Binding-site contacts:
Ligand atom O5 contacts residue ASP20 of chain 1.A at 4.0 Å.
Ligand atom O2 contacts residue MET336 of chain 1.A at 4.0 Å.
Ligand atom C2 contacts residue LYS21 of chain 1.A at 3.6 Å.
Ligand atom C6 contacts residue TRP346 of chain 1.A at 3.6 Å (hydrophobic).
Ligand atom C6 contacts residue GLU159 of chain 1.A at 3.3 Å.
Ligand atom O3 contacts residue TRP346 of chain 1.A at 3.9 Å.
Ligand atom O2 contacts residue TRP68 of chain 1.A at 3.3 Å (h-bond).
Ligand atom O3 contacts residue TRP68 of chain 1.A at 3.2 Å (h-bond).
Ligand atom O6 contacts residue TYR161 of chain 1.A at 3.1 Å (h-bond).
Ligand atom O2 contacts residue ALA69 of chain 1.A at 3.4 Å.
Ligand atom O1 contacts residue ASP20 of chain 1.A at 2.9 Å (salt-bridge).
Ligand atom C4 contacts residue ARG72 of chain 1.A at 3.8 Å.
Ligand atom O1 contacts residue ASN18 of chain 1.A at 3.5 Å (h-bond).
Ligand atom O3 contacts residue ASP71 of chain 1.A at 2.7 Å (salt-bridge).
Ligand atom O1 contacts residue LYS21 of chain 1.A at 3.1 Å (salt-bridge).
Ligand atom C6 contacts residue PRO160 of chain 1.A at 3.9 Å (hydrophobic).
Ligand atom C6 contacts residue TYR161 of chain 1.A at 3.8 Å (hydrophobic).
Ligand atom C1 contacts residue TYR161 of chain 1.A at 3.6 Å (hydrophobic).
Ligand atom C6 contacts residue PHE162 of chain 1.A at 3.8 Å (hydrophobic).
Ligand atom C2 contacts residue ASP71 of chain 1.A at 3.5 Å.
Ligand atom C2 contacts residue TRP236 of chain 1.A at 3.9 Å (hydrophobic).
Ligand atom C4 contacts residue TRP346 of chain 1.A at 3.6 Å (hydrophobic).
Ligand atom O5 contacts residue TYR161 of chain 1.A at 3.3 Å.
Ligand atom C1 contacts residue LYS21 of chain 1.A at 3.6 Å.
Ligand atom C3 contacts residue ASP71 of chain 1.A at 3.6 Å.
Ligand atom C1 contacts residue ASP20 of chain 1.A at 3.5 Å.
Ligand atom O6 contacts residue PRO160 of chain 1.A at 3.3 Å.
Ligand atom O2 contacts residue ASP71 of chain 1.A at 2.7 Å (salt-bridge).
Ligand atom O3 contacts residue ARG72 of chain 1.A at 2.8 Å (salt-bridge).
Ligand atom O3 contacts residue ALA69 of chain 1.A at 3.4 Å.
Ligand atom O2 contacts residue GLU117 of chain 1.A at 2.7 Å (salt-bridge).
Ligand atom O4 contacts residue TRP346 of chain 1.A at 3.9 Å.
Ligand atom O6 contacts residue PHE162 of chain 1.A at 3.8 Å.
Ligand atom O6 contacts residue GLU159 of chain 1.A at 2.6 Å (salt-bridge).
Ligand atom O4 contacts residue ARG72 of chain 1.A at 2.7 Å (salt-bridge).
Ligand atom C2 contacts residue GLU117 of chain 1.A at 3.5 Å.
Ligand atom O3 contacts residue GLU117 of chain 1.A at 3.8 Å.
Ligand atom C1 contacts residue TRP236 of chain 1.A at 3.8 Å (hydrophobic).
Ligand atom C3 contacts residue TRP68 of chain 1.A at 3.6 Å (hydrophobic).
Ligand atom O2 contacts residue LYS21 of chain 1.A at 2.6 Å (salt-bridge).

Sequence of chain 1.A:
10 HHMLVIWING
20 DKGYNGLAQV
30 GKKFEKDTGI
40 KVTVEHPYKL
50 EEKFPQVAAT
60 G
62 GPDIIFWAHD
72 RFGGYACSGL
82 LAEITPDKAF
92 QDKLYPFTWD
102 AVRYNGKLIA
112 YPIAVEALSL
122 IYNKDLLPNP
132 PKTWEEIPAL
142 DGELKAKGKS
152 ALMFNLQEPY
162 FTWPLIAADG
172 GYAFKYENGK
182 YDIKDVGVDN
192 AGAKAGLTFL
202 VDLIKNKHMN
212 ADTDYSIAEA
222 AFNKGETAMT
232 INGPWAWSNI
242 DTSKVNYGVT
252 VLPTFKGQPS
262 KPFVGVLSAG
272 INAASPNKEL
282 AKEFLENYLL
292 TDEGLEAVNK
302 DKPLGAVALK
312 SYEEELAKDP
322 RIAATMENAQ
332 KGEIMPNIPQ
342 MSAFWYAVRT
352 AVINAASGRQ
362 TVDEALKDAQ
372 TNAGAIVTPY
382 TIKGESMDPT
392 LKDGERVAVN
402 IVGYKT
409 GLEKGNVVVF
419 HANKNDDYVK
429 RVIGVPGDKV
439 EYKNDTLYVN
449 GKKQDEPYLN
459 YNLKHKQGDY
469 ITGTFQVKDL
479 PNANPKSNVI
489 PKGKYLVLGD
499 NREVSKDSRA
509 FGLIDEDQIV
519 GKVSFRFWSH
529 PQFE

This protein binds this small molecule.
Small molecule (SMILES): OC[C@H]1O[C@H](O[C@H]2[C@H](O)[C@@H](O)[C@@H](O)O[C@@H]2CO)[C@H](O)[C@@H](O)[C@@H]1O